Binding-site contacts:
Ligand atom N2 contacts residue ASN12 of chain 6.F at 3.8 Å.
Ligand atom O5 contacts residue ASN12 of chain 6.F at 2.7 Å (h-bond).
Ligand atom C1 contacts residue ASN12 of chain 6.F at 2.1 Å.
Ligand atom C7 contacts residue ASN12 of chain 6.F at 3.9 Å.
Ligand atom O7 contacts residue ASN12 of chain 6.F at 3.7 Å.
Ligand atom C2 contacts residue ASN12 of chain 6.F at 3.2 Å.
Ligand atom C5 contacts residue ASN12 of chain 6.F at 4.1 Å.

Sequence of chain 6.F:
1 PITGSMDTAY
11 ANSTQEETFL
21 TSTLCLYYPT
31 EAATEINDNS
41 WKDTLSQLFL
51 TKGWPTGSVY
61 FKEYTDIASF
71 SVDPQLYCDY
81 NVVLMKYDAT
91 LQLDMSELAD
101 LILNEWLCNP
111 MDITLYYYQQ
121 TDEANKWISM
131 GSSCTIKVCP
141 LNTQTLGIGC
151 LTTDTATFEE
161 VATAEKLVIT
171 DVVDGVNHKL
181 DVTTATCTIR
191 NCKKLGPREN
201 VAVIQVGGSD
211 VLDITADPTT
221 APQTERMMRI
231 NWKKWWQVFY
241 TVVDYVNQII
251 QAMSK

This small molecule binds to this protein.
Small molecule (SMILES): CC(=O)N[C@H]1[C@H](O[C@H]2[C@H](O)[C@@H](NC(C)=O)CO[C@@H]2CO)O[C@H](CO)[C@@H](O)[C@@H]1O